Sequence of chain 8.A:
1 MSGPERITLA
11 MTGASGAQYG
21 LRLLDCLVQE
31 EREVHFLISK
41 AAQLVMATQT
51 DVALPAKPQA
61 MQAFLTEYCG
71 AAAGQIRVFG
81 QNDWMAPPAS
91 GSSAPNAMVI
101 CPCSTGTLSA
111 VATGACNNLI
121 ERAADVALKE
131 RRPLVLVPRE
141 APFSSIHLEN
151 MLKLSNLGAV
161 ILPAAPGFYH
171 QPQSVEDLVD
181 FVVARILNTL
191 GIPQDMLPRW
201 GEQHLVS

Sequence of chain 10.A:
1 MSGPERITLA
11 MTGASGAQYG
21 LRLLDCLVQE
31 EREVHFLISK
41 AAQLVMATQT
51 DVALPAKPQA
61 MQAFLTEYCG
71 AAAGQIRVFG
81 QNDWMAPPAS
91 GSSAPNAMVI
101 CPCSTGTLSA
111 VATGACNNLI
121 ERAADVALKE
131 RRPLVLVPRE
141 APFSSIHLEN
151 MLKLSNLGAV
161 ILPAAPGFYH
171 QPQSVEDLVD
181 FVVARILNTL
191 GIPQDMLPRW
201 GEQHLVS

This small molecule binds to this protein.
Small molecule (SMILES): CC(C)=CCOP(=O)(O)O

Binding-site contacts:
Ligand atom CAA contacts residue FNR1 of chain 8.C at 3.7 Å.
Ligand atom PAJ contacts residue ARG122 of chain 10.A at 3.8 Å.
Ligand atom CAG contacts residue SER90 of chain 10.A at 3.8 Å.
Ligand atom CAB contacts residue FNR1 of chain 8.C at 3.8 Å.
Ligand atom PAJ contacts residue TYR169 of chain 8.A at 3.6 Å.
Ligand atom CAA contacts residue ALA89 of chain 10.A at 3.8 Å (hydrophobic).
Ligand atom CAI contacts residue SER90 of chain 10.A at 3.7 Å.
Ligand atom OAH contacts residue TYR169 of chain 8.A at 3.7 Å.
Ligand atom CAG contacts residue ARG122 of chain 10.A at 3.7 Å.
Ligand atom OAC contacts residue ARG139 of chain 6.A at 3.1 Å (salt-bridge).
Ligand atom OAC contacts residue TYR169 of chain 8.A at 2.8 Å (h-bond).
Ligand atom OAE contacts residue ARG122 of chain 10.A at 3.0 Å (salt-bridge).
Ligand atom CAA contacts residue TRP84 of chain 10.A at 3.5 Å (hydrophobic).
Ligand atom OAH contacts residue SER90 of chain 10.A at 2.9 Å (h-bond).
Ligand atom CAF contacts residue ALA89 of chain 10.A at 3.6 Å (hydrophobic).
Ligand atom PAJ contacts residue GLY91 of chain 10.A at 3.9 Å.
Ligand atom CAA contacts residue TRP200 of chain 8.A at 3.7 Å (hydrophobic).
Ligand atom PAJ contacts residue LYS129 of chain 10.A at 3.7 Å.
Ligand atom CAF contacts residue ARG122 of chain 10.A at 3.6 Å.
Ligand atom CAI contacts residue FNR1 of chain 8.C at 3.5 Å.
Ligand atom CAF contacts residue FNR1 of chain 8.C at 3.3 Å.
Ligand atom CAG contacts residue TYR169 of chain 8.A at 3.6 Å (hydrophobic).
Ligand atom CAB contacts residue TRP200 of chain 8.A at 3.6 Å (hydrophobic).
Ligand atom OAH contacts residue ARG122 of chain 10.A at 3.5 Å (salt-bridge).
Ligand atom OAE contacts residue GLU140 of chain 6.A at 2.4 Å (salt-bridge).
Ligand atom OAE contacts residue ARG139 of chain 6.A at 3.7 Å.
Ligand atom CAG contacts residue FNR1 of chain 8.C at 3.4 Å.
Ligand atom CAB contacts residue TYR169 of chain 8.A at 3.8 Å (hydrophobic).
Ligand atom OAD contacts residue GLY91 of chain 10.A at 2.8 Å (h-bond).
Ligand atom OAD contacts residue ARG185 of chain 8.A at 3.8 Å.
Ligand atom OAD contacts residue GLU140 of chain 6.A at 3.8 Å.
Ligand atom OAD contacts residue LYS129 of chain 10.A at 2.7 Å (salt-bridge).
Ligand atom OAE contacts residue LYS129 of chain 10.A at 3.7 Å.
Ligand atom OAD contacts residue SER90 of chain 10.A at 3.6 Å.
Ligand atom PAJ contacts residue GLU140 of chain 6.A at 3.5 Å.
Ligand atom CAF contacts residue SER90 of chain 10.A at 3.9 Å.
Ligand atom PAJ contacts residue SER90 of chain 10.A at 3.8 Å.
Ligand atom OAH contacts residue GLY91 of chain 10.A at 3.8 Å.
Ligand atom CAB contacts residue SER90 of chain 10.A at 3.9 Å.
Ligand atom OAC contacts residue GLU140 of chain 6.A at 3.9 Å.

Sequence of chain 6.A:
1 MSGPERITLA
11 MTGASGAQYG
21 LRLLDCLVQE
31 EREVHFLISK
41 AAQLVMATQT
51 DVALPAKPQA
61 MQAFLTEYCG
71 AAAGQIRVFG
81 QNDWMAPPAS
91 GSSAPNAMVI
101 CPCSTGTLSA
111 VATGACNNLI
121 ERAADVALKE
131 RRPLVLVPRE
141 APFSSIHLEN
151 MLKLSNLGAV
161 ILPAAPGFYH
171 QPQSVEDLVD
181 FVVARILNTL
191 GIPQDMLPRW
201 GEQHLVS